Binding-site contacts:
Ligand atom C1 contacts residue TRP374 of chain 2.A at 3.6 Å (hydrophobic).
Ligand atom C12 contacts residue C151 of chain 2.D at 3.4 Å.
Ligand atom C11 contacts residue C151 of chain 2.D at 3.5 Å.
Ligand atom C6 contacts residue C151 of chain 2.D at 4.2 Å.
Ligand atom O1S contacts residue TRP374 of chain 2.A at 4.3 Å.
Ligand atom C7 contacts residue C151 of chain 2.D at 3.4 Å.
Ligand atom O2S contacts residue GLY222 of chain 2.A at 3.3 Å (h-bond).
Ligand atom C5 contacts residue C151 of chain 2.D at 4.0 Å.
Ligand atom O1S contacts residue GLY222 of chain 2.A at 2.3 Å (h-bond).
Ligand atom C10 contacts residue C151 of chain 2.D at 3.4 Å.
Ligand atom C2 contacts residue TRP374 of chain 2.A at 4.1 Å (hydrophobic).
Ligand atom C16 contacts residue ASP229 of chain 2.A at 4.3 Å.
Ligand atom C9 contacts residue C151 of chain 2.D at 3.4 Å.
Ligand atom S1 contacts residue TRP374 of chain 2.A at 4.0 Å.
Ligand atom O1S contacts residue PHE223 of chain 2.A at 4.5 Å.
Ligand atom S1 contacts residue LYS215 of chain 2.A at 4.1 Å.
Ligand atom O3S contacts residue PHE223 of chain 2.A at 3.9 Å.
Ligand atom O1S contacts residue LYS215 of chain 2.A at 2.7 Å (salt-bridge).
Ligand atom O3S contacts residue GLY222 of chain 2.A at 2.9 Å (h-bond).
Ligand atom C8 contacts residue C151 of chain 2.D at 3.7 Å.
Ligand atom O3S contacts residue ARG224 of chain 2.A at 2.9 Å (salt-bridge).
Ligand atom O2S contacts residue ARG224 of chain 2.A at 4.5 Å.
Ligand atom O3S contacts residue TRP374 of chain 2.A at 3.3 Å.
Ligand atom S1 contacts residue ARG224 of chain 2.A at 4.3 Å.
Ligand atom C13 contacts residue C151 of chain 2.D at 4.5 Å.
Ligand atom S1 contacts residue GLY222 of chain 2.A at 3.0 Å (h-bond).
Ligand atom C3 contacts residue TRP374 of chain 2.A at 4.3 Å (hydrophobic).

This protein binds this small molecule.
Small molecule (SMILES): CCCCCCCCCCCC[N+](C)(C)CCCS(=O)(=O)O

Sequence of chain 2.A:
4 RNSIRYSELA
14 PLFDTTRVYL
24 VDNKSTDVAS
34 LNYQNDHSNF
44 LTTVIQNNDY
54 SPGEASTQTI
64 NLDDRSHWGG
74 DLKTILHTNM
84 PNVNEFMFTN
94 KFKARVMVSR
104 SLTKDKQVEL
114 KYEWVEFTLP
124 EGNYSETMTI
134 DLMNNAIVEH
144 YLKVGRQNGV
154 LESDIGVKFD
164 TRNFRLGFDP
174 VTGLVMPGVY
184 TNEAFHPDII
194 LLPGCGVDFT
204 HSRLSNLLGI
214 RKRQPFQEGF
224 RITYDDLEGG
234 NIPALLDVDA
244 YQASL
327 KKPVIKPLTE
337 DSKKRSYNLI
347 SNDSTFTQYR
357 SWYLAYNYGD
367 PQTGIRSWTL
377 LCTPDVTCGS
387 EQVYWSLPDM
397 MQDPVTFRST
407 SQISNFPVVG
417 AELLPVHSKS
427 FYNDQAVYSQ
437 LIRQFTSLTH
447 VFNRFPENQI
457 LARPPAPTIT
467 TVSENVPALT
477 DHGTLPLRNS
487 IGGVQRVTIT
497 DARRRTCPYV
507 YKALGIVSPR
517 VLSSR